Binding-site contacts:
Ligand atom C42 contacts residue ALA914 of chain 1.B at 2.7 Å (hydrophobic).
Ligand atom C23 contacts residue TYR897 of chain 1.C at 3.9 Å (hydrophobic).
Ligand atom C15 contacts residue TRP944 of chain 1.B at 3.0 Å (hydrophobic).
Ligand atom C32 contacts residue ASP889 of chain 1.C at 3.7 Å.
Ligand atom O10 contacts residue ALA915 of chain 1.B at 2.8 Å (h-bond).
Ligand atom C11 contacts residue YUV1 of chain 1.P at 3.6 Å.
Ligand atom C27 contacts residue ASP889 of chain 1.C at 3.4 Å.
Ligand atom C14 contacts residue YUV1 of chain 1.P at 3.6 Å.
Ligand atom O contacts residue YUV1 of chain 1.P at 3.1 Å.
Ligand atom O13 contacts residue TRP890 of chain 1.C at 2.3 Å (h-bond).
Ligand atom C32 contacts residue TRP890 of chain 1.C at 3.2 Å (hydrophobic).
Ligand atom C12 contacts residue YUV1 of chain 1.P at 3.8 Å.
Ligand atom C11 contacts residue ASP889 of chain 1.C at 3.8 Å.
Ligand atom C3 contacts residue VAL951 of chain 1.B at 3.9 Å (hydrophobic).
Ligand atom C5 contacts residue YUV1 of chain 1.P at 3.4 Å.
Ligand atom C27 contacts residue YUV1 of chain 1.P at 3.4 Å.
Ligand atom O1 contacts residue LEU896 of chain 1.C at 3.8 Å.
Ligand atom C26 contacts residue LEU948 of chain 1.B at 3.3 Å (hydrophobic).
Ligand atom C7 contacts residue LEU896 of chain 1.C at 3.9 Å (hydrophobic).
Ligand atom C13 contacts residue YUV1 of chain 1.P at 3.9 Å.
Ligand atom O8 contacts residue ALA914 of chain 1.B at 3.4 Å (h-bond).
Ligand atom C5 contacts residue LEU896 of chain 1.C at 3.8 Å (hydrophobic).
Ligand atom C30 contacts residue ASP889 of chain 1.C at 3.8 Å.
Ligand atom O12 contacts residue TRP890 of chain 1.C at 3.1 Å (h-bond).
Ligand atom O13 contacts residue ASP889 of chain 1.C at 2.8 Å (salt-bridge).
Ligand atom C42 contacts residue ALA915 of chain 1.B at 3.2 Å (hydrophobic).
Ligand atom C29 contacts residue ASP889 of chain 1.C at 3.6 Å.
Ligand atom C11 contacts residue PHE892 of chain 1.C at 3.9 Å (hydrophobic).
Ligand atom C36 contacts residue ALA914 of chain 1.B at 3.8 Å (hydrophobic).
Ligand atom C2 contacts residue TYR900 of chain 1.C at 3.6 Å (hydrophobic).
Ligand atom C42 contacts residue MET917 of chain 1.B at 3.8 Å (hydrophobic).
Ligand atom C contacts residue LEU870 of chain 1.C at 3.9 Å (hydrophobic).
Ligand atom C16 contacts residue TRP944 of chain 1.B at 3.0 Å (hydrophobic).
Ligand atom C10 contacts residue PHE892 of chain 1.C at 3.6 Å (hydrophobic).
Ligand atom O8 contacts residue MET917 of chain 1.B at 2.7 Å (h-bond).
Ligand atom C18 contacts residue ILE947 of chain 1.B at 3.8 Å (hydrophobic).
Ligand atom C33 contacts residue TRP890 of chain 1.C at 3.6 Å (hydrophobic).
Ligand atom O3 contacts residue ASP889 of chain 1.C at 3.0 Å (salt-bridge).
Ligand atom C31 contacts residue ASP889 of chain 1.C at 3.8 Å.
Ligand atom O8 contacts residue ALA915 of chain 1.B at 2.7 Å (h-bond).

Sequence of chain 1.B:
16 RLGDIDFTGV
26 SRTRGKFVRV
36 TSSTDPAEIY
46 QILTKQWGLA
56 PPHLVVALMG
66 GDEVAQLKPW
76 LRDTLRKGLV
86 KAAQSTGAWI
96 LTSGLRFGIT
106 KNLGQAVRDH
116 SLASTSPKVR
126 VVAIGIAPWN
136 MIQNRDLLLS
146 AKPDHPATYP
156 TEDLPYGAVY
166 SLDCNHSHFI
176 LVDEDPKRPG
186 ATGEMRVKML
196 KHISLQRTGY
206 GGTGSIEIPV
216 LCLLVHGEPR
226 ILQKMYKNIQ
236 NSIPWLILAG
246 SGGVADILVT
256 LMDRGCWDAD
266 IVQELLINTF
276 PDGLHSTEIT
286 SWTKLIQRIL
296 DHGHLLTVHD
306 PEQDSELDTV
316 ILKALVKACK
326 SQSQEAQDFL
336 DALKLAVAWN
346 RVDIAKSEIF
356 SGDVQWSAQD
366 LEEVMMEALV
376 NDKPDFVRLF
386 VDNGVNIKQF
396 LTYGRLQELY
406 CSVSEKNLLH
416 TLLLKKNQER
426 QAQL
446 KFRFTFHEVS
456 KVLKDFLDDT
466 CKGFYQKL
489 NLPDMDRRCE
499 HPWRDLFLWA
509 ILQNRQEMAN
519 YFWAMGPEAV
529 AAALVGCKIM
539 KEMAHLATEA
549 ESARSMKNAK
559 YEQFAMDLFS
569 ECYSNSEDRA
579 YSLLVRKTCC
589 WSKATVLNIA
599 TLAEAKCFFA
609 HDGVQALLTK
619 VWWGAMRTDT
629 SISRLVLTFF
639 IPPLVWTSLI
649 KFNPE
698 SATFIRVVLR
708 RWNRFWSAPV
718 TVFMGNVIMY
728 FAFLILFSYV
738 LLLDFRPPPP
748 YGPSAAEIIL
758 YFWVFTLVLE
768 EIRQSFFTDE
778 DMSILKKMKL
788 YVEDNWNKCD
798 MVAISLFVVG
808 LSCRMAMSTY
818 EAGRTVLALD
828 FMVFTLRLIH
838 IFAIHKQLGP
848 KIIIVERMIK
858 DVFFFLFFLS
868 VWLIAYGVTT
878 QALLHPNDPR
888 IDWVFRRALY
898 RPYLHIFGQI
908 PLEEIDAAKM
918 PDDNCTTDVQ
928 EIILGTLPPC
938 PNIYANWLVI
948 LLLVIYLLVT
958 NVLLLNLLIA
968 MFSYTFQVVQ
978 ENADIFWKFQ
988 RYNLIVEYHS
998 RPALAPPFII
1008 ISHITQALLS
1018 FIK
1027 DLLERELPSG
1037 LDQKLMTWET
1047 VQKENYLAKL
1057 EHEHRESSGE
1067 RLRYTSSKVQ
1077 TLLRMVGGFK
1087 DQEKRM

Sequence of chain 1.C:
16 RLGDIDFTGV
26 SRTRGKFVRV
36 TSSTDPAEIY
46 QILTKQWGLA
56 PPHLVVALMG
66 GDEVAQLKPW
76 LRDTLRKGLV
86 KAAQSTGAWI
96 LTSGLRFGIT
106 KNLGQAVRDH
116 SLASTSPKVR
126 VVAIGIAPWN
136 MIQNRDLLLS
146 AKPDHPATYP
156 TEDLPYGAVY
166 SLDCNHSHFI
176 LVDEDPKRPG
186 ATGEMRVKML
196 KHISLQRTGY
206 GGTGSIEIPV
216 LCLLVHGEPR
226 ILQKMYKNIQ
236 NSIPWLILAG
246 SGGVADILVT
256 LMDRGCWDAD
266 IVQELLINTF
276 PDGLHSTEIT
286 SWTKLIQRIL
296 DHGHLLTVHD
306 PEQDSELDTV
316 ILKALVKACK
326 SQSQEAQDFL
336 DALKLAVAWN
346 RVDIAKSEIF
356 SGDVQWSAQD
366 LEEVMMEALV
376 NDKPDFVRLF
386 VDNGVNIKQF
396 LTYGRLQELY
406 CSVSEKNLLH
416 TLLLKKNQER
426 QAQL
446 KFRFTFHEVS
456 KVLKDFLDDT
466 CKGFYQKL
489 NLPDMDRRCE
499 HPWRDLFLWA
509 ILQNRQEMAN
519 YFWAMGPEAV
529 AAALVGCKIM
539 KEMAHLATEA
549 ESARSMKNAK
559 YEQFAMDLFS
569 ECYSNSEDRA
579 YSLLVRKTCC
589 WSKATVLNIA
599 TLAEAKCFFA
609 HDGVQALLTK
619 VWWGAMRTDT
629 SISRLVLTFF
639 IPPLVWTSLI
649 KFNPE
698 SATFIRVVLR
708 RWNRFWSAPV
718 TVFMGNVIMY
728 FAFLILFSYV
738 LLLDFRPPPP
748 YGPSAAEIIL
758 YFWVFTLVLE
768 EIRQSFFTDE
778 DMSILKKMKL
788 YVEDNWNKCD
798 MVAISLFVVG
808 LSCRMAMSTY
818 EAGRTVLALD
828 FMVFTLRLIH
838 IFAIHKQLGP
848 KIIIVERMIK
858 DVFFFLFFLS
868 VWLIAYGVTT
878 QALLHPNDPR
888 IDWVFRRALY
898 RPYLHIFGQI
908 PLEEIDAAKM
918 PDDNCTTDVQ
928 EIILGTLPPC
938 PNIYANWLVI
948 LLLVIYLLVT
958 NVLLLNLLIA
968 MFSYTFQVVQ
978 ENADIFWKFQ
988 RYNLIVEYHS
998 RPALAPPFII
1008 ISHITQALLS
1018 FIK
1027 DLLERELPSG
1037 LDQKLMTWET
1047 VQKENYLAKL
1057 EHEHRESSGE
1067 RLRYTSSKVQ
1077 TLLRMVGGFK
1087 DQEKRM

This small molecule binds to this protein.
Small molecule (SMILES): C[C@@H]1CC[C@@]2(OC1)O[C@H]1C[C@H]3[C@@H]4CC=C5C[C@@H](OCC[C@H](CO)CO[C@@H]6O[C@H](CO)[C@@H](O[C@H]7O[C@H](CO)[C@@H](O)[C@H](O)[C@H]7O)[C@H](O)[C@H]6O)CC[C@]5(C)[C@H]4CC[C@]3(C)[C@H]1[C@@H]2C